The small molecule below binds the protein below.
Small molecule (SMILES): C[C@]12CCc3c(ccc4cc(O)ccc34)[C@@H]1CCC2=O

Binding-site contacts:
Ligand atom C18 contacts residue VAL66 of chain 1.D at 4.1 Å (hydrophobic).
Ligand atom C24 contacts residue LEU99 of chain 1.D at 3.9 Å (hydrophobic).
Ligand atom C6 contacts residue 3CT16 of chain 1.D at 3.2 Å.
Ligand atom C12 contacts residue LEU99 of chain 1.D at 4.0 Å (hydrophobic).
Ligand atom O1 contacts residue MET116 of chain 1.D at 3.4 Å.
Ligand atom C24 contacts residue TRP120 of chain 1.D at 4.0 Å (hydrophobic).
Ligand atom C2 contacts residue ASP103 of chain 1.D at 4.0 Å.
Ligand atom O1 contacts residue ASP103 of chain 1.D at 2.7 Å (salt-bridge).
Ligand atom O1 contacts residue PHE86 of chain 1.D at 3.8 Å.
Ligand atom C1 contacts residue 3CT16 of chain 1.D at 3.3 Å.
Ligand atom C10 contacts residue TRP120 of chain 1.D at 3.5 Å (hydrophobic).
Ligand atom C27 contacts residue GLY60 of chain 1.D at 3.8 Å.
Ligand atom C1 contacts residue MET116 of chain 1.D at 4.2 Å (hydrophobic).
Ligand atom C2 contacts residue VAL101 of chain 1.D at 4.3 Å (hydrophobic).
Ligand atom C11 contacts residue LEU99 of chain 1.D at 3.6 Å (hydrophobic).
Ligand atom O1 contacts residue 3CT16 of chain 1.D at 2.5 Å (h-bond).
Ligand atom C3 contacts residue ASN40 of chain 1.D at 3.4 Å.
Ligand atom C1 contacts residue PHE86 of chain 1.D at 3.8 Å (hydrophobic).
Ligand atom C1 contacts residue ASP103 of chain 1.D at 3.8 Å.
Ligand atom C4 contacts residue VAL88 of chain 1.D at 4.3 Å (hydrophobic).
Ligand atom O26 contacts residue MET90 of chain 1.D at 3.2 Å.
Ligand atom C2 contacts residue PHE86 of chain 1.D at 3.9 Å (hydrophobic).
Ligand atom C16 contacts residue LEU99 of chain 1.D at 3.9 Å (hydrophobic).
Ligand atom C11 contacts residue TRP120 of chain 1.D at 3.7 Å (hydrophobic).
Ligand atom C4 contacts residue ASN40 of chain 1.D at 4.3 Å.
Ligand atom C19 contacts residue LEU61 of chain 1.D at 4.1 Å (hydrophobic).
Ligand atom C2 contacts residue ALA118 of chain 1.D at 4.2 Å (hydrophobic).
Ligand atom C18 contacts residue VAL88 of chain 1.D at 3.6 Å (hydrophobic).
Ligand atom C6 contacts residue PHE86 of chain 1.D at 4.3 Å (hydrophobic).
Ligand atom C26 contacts residue MET90 of chain 1.D at 4.0 Å (hydrophobic).
Ligand atom C18 contacts residue GLY60 of chain 1.D at 4.1 Å.
Ligand atom C11 contacts residue ASN40 of chain 1.D at 4.1 Å.
Ligand atom C10 contacts residue ASN40 of chain 1.D at 3.5 Å.
Ligand atom C10 contacts residue VAL101 of chain 1.D at 4.2 Å (hydrophobic).
Ligand atom O1 contacts residue TYR57 of chain 1.D at 4.0 Å.
Ligand atom C13 contacts residue VAL88 of chain 1.D at 4.2 Å (hydrophobic).
Ligand atom C1 contacts residue ASN40 of chain 1.D at 3.9 Å.
Ligand atom C6 contacts residue TYR57 of chain 1.D at 4.1 Å (hydrophobic).
Ligand atom C2 contacts residue ASN40 of chain 1.D at 3.2 Å.
Ligand atom C19 contacts residue VAL88 of chain 1.D at 3.7 Å (hydrophobic).

Sequence of chain 1.D:
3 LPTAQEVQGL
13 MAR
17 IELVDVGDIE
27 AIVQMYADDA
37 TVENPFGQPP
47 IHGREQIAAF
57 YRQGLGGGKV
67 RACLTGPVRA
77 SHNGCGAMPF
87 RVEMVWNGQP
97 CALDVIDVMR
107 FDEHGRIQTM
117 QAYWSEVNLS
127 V